Binding-site contacts:
Ligand atom O5 contacts residue ASN328 of chain 1.A at 2.4 Å (h-bond).
Ligand atom C1 contacts residue ASN328 of chain 1.A at 1.4 Å.
Ligand atom C2 contacts residue ASN328 of chain 1.A at 2.5 Å.
Ligand atom C7 contacts residue ASN328 of chain 1.A at 3.9 Å.
Ligand atom O5 contacts residue ILE329 of chain 1.A at 4.2 Å.
Ligand atom C1 contacts residue ILE329 of chain 1.A at 4.2 Å (hydrophobic).
Ligand atom O5 contacts residue GLN577 of chain 1.A at 3.8 Å.
Ligand atom N2 contacts residue ASN328 of chain 1.A at 2.9 Å (h-bond).
Ligand atom O7 contacts residue ASN328 of chain 1.A at 4.5 Å.
Ligand atom C3 contacts residue ASN328 of chain 1.A at 3.8 Å.
Ligand atom C4 contacts residue GLN577 of chain 1.A at 4.5 Å.
Ligand atom C1 contacts residue GLN577 of chain 1.A at 3.9 Å.
Ligand atom C2 contacts residue GLN577 of chain 1.A at 4.3 Å.
Ligand atom C4 contacts residue ASN328 of chain 1.A at 4.2 Å.
Ligand atom C5 contacts residue ASN328 of chain 1.A at 3.7 Å.

Sequence of chain 1.A:
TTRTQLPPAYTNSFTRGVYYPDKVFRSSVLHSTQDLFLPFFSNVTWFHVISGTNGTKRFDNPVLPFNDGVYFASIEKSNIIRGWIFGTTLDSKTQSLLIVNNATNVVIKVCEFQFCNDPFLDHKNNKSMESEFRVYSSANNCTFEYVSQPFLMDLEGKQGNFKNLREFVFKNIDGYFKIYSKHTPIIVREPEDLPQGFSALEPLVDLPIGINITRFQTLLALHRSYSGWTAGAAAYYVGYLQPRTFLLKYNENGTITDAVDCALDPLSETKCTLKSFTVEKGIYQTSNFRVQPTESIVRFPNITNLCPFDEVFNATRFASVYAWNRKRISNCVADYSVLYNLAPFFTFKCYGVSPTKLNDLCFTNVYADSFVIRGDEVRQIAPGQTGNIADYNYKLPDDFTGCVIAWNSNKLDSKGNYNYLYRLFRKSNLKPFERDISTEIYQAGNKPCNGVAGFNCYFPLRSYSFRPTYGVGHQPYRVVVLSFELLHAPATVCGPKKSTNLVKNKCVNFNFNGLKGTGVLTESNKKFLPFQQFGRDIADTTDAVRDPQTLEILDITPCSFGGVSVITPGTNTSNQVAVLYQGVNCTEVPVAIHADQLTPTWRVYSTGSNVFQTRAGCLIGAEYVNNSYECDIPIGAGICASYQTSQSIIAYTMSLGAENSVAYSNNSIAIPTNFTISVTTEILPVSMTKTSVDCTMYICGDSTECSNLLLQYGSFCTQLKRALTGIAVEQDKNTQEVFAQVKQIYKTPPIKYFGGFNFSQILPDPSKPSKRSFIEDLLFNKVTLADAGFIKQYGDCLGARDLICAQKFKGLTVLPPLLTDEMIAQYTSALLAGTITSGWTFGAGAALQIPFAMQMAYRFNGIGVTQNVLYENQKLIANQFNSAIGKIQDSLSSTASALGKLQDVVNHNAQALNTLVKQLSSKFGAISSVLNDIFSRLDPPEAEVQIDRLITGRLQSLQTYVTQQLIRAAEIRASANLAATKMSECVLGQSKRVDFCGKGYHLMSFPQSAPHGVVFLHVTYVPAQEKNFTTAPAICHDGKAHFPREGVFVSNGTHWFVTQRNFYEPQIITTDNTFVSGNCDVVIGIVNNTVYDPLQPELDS

A protein and the small-molecule ligand that binds it are described below.
Small molecule (SMILES): CC(=O)N[C@@H]1[C@@H](O)[C@H](O)[C@@H](CO)O[C@H]1O